The protein below binds the small molecule below.
Small molecule (SMILES): CC(=O)N[C@@H]1[C@@H](O)[C@H](O)[C@@H](CO)O[C@H]1O

Sequence of chain 2.A:
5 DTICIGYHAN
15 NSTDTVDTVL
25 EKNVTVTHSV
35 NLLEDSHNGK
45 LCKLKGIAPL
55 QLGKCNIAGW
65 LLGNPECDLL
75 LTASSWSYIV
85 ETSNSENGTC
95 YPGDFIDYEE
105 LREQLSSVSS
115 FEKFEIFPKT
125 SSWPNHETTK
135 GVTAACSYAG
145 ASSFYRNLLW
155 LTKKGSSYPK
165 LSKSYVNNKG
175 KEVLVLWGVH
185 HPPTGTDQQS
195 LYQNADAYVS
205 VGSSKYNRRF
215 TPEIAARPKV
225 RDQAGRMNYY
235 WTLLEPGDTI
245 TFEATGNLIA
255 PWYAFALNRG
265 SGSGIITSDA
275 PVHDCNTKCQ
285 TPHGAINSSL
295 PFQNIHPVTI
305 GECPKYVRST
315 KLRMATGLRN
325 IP

Binding-site contacts:
Ligand atom N2 contacts residue ASN27 of chain 2.A at 2.8 Å (h-bond).
Ligand atom C5 contacts residue ASN27 of chain 2.A at 3.6 Å.
Ligand atom C2 contacts residue ASN27 of chain 2.A at 2.4 Å.
Ligand atom O5 contacts residue ASN27 of chain 2.A at 2.4 Å (h-bond).
Ligand atom C7 contacts residue ASN27 of chain 2.A at 3.3 Å.
Ligand atom C3 contacts residue ASN27 of chain 2.A at 3.8 Å.
Ligand atom C4 contacts residue ASN27 of chain 2.A at 4.3 Å.
Ligand atom C1 contacts residue ASN27 of chain 2.A at 1.5 Å.
Ligand atom O7 contacts residue ASN27 of chain 2.A at 3.2 Å (h-bond).